The small molecule below binds the protein below.
Small molecule (SMILES): CC(=O)N[C@@H]1[C@@H](O)[C@H](O)[C@@H](CO)O[C@H]1O

Binding-site contacts:
Ligand atom C8 contacts residue ASN367 of chain 1.A at 4.2 Å.
Ligand atom O5 contacts residue SER369 of chain 1.A at 3.5 Å (h-bond).
Ligand atom C4 contacts residue ASN367 of chain 1.A at 4.2 Å.
Ligand atom C1 contacts residue ASN367 of chain 1.A at 1.4 Å.
Ligand atom N2 contacts residue ASN367 of chain 1.A at 2.9 Å (h-bond).
Ligand atom C8 contacts residue NAG1 of chain 1.D at 3.8 Å.
Ligand atom O7 contacts residue ASN367 of chain 1.A at 4.3 Å.
Ligand atom C7 contacts residue ASN367 of chain 1.A at 3.8 Å.
Ligand atom C1 contacts residue SER369 of chain 1.A at 3.3 Å.
Ligand atom C2 contacts residue ASN367 of chain 1.A at 2.4 Å.
Ligand atom O7 contacts residue NAG1 of chain 1.D at 3.2 Å.
Ligand atom C3 contacts residue ASN367 of chain 1.A at 3.8 Å.
Ligand atom C5 contacts residue ASN367 of chain 1.A at 3.7 Å.
Ligand atom C7 contacts residue NAG1 of chain 1.D at 3.8 Å.
Ligand atom O5 contacts residue HIS370 of chain 1.A at 4.1 Å.
Ligand atom C5 contacts residue SER369 of chain 1.A at 4.2 Å.
Ligand atom O5 contacts residue ASN367 of chain 1.A at 2.4 Å (h-bond).
Ligand atom O5 contacts residue TRP353 of chain 1.A at 4.4 Å.

Sequence of chain 1.A:
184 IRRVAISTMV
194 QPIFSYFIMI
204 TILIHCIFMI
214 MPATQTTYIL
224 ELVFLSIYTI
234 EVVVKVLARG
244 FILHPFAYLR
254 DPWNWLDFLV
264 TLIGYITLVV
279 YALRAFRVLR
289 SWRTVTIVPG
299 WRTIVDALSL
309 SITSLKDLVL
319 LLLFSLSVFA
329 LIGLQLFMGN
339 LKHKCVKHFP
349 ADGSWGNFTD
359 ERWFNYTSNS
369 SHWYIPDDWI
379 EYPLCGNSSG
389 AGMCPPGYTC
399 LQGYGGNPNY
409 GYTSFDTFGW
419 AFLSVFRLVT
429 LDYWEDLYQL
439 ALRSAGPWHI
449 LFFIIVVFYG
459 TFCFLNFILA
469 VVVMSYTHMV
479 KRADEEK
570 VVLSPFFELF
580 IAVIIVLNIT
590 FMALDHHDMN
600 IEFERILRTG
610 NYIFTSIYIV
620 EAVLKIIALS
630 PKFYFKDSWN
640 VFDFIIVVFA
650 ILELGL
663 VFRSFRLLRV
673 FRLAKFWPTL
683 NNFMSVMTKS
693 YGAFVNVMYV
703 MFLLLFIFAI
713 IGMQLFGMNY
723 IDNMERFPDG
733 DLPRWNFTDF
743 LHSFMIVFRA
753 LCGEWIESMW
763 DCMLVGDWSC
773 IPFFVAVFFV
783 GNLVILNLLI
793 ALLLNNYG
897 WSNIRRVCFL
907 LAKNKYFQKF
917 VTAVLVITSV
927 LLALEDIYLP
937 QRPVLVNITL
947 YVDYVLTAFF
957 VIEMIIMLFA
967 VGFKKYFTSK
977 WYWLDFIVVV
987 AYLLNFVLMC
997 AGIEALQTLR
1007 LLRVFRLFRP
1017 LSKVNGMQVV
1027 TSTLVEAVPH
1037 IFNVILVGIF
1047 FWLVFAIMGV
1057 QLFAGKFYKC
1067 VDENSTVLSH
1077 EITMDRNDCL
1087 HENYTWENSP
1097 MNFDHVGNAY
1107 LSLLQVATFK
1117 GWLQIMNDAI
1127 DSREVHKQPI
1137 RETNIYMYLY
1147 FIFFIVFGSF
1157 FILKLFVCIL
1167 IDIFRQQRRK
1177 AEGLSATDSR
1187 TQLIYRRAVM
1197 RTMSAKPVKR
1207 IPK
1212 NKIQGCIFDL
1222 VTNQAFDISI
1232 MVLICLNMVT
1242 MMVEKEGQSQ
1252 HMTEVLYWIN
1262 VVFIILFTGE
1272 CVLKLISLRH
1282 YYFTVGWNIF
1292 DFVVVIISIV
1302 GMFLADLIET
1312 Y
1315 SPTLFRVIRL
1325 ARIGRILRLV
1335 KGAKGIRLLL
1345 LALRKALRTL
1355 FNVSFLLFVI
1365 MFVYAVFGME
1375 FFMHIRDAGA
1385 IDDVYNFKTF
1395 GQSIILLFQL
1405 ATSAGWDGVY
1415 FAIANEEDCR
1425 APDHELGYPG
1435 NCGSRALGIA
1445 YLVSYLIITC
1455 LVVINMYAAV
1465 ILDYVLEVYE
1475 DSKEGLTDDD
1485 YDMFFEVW